Sequence of chain 1.A:
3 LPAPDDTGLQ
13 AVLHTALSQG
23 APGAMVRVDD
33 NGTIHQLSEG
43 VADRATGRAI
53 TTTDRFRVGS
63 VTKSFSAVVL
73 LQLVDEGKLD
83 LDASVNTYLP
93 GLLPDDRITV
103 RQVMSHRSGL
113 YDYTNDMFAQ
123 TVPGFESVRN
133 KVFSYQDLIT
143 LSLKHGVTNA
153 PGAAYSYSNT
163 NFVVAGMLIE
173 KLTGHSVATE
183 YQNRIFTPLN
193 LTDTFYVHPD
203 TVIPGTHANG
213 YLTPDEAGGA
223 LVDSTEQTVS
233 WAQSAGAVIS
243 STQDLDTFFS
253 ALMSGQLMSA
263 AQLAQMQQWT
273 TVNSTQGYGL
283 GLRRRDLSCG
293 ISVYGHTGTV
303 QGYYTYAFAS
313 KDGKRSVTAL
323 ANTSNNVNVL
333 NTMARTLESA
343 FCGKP

Binding-site contacts:
Ligand atom N2 contacts residue THR123 of chain 1.A at 2.7 Å (h-bond).
Ligand atom C12 contacts residue ASN161 of chain 1.A at 3.5 Å.
Ligand atom C4 contacts residue PHE120 of chain 1.A at 3.8 Å (hydrophobic).
Ligand atom C14 contacts residue ALA237 of chain 1.A at 3.8 Å (hydrophobic).
Ligand atom C5 contacts residue THR123 of chain 1.A at 3.6 Å.
Ligand atom O3 contacts residue PHE120 of chain 1.A at 3.4 Å.
Ligand atom C14 contacts residue SER62 of chain 1.A at 3.0 Å.
Ligand atom C4 contacts residue GOL1 of chain 1.C at 3.7 Å.
Ligand atom C13 contacts residue THR301 of chain 1.A at 3.8 Å.
Ligand atom O4 contacts residue GOL1 of chain 1.C at 2.7 Å (h-bond).
Ligand atom O7 contacts residue TYR159 of chain 1.A at 2.8 Å (h-bond).
Ligand atom C12 contacts residue THR301 of chain 1.A at 3.7 Å.
Ligand atom O4 contacts residue SER326 of chain 1.A at 3.5 Å (h-bond).
Ligand atom C14 contacts residue ASN161 of chain 1.A at 3.7 Å.
Ligand atom C13 contacts residue SER326 of chain 1.A at 3.3 Å.
Ligand atom O5 contacts residue LEU214 of chain 1.A at 3.5 Å.
Ligand atom O8 contacts residue SER62 of chain 1.A at 2.5 Å (h-bond).
Ligand atom O4 contacts residue ASN327 of chain 1.A at 2.9 Å (h-bond).
Ligand atom C12 contacts residue SER62 of chain 1.A at 2.6 Å.
Ligand atom O5 contacts residue GLN303 of chain 1.A at 3.4 Å.
Ligand atom C6 contacts residue GOL1 of chain 1.C at 3.8 Å.
Ligand atom C10 contacts residue THR301 of chain 1.A at 3.6 Å.
Ligand atom O7 contacts residue SER62 of chain 1.A at 2.5 Å (h-bond).
Ligand atom O8 contacts residue GLY61 of chain 1.A at 3.7 Å.
Ligand atom C13 contacts residue ASN327 of chain 1.A at 3.8 Å.
Ligand atom C11 contacts residue THR301 of chain 1.A at 3.7 Å.
Ligand atom O6 contacts residue ASN161 of chain 1.A at 2.9 Å (h-bond).
Ligand atom C9 contacts residue TRP233 of chain 1.A at 3.8 Å (hydrophobic).
Ligand atom O3 contacts residue THR123 of chain 1.A at 3.4 Å (h-bond).
Ligand atom N2 contacts residue PHE120 of chain 1.A at 2.8 Å (h-bond).
Ligand atom C8 contacts residue PHE120 of chain 1.A at 3.5 Å (hydrophobic).
Ligand atom N4 contacts residue THR301 of chain 1.A at 2.8 Å (h-bond).
Ligand atom P1 contacts residue SER62 of chain 1.A at 1.6 Å.
Ligand atom C4 contacts residue THR123 of chain 1.A at 3.5 Å.
Ligand atom O4 contacts residue THR301 of chain 1.A at 3.6 Å.
Ligand atom O8 contacts residue GLY300 of chain 1.A at 3.3 Å.
Ligand atom O8 contacts residue THR301 of chain 1.A at 2.7 Å (h-bond).
Ligand atom N3 contacts residue GOL1 of chain 1.C at 2.9 Å (h-bond).
Ligand atom O5 contacts residue SER326 of chain 1.A at 2.6 Å (h-bond).
Ligand atom P1 contacts residue TYR159 of chain 1.A at 3.5 Å.

A protein and the small-molecule ligand that binds it are described below.
Small molecule (SMILES): C[C@@H](NC(=O)CCCC[C@H](NC(=O)C[NH3+])C(=O)[O-])[P](=O)([O-])O